Sequence of chain 1.E:
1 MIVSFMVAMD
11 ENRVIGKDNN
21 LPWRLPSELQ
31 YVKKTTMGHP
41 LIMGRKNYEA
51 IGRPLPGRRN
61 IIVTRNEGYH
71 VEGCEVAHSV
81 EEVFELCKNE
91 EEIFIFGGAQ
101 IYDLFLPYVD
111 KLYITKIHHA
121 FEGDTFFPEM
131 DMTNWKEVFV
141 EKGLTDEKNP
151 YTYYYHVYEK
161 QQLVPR

A protein and the small-molecule ligand that binds it are described below.
Small molecule (SMILES): CCC[C@H]1c2ccccc2C=NN1C(=O)/C=C/c1cc(Cc2cnc(N)nc2N)cc(OC)c1OC

Binding-site contacts:
Ligand atom N33 contacts residue VAL32 of chain 1.E at 3.5 Å.
Ligand atom C06 contacts residue LEU21 of chain 1.E at 3.7 Å (hydrophobic).
Ligand atom C25 contacts residue LEU55 of chain 1.E at 3.6 Å (hydrophobic).
Ligand atom N01 contacts residue TYR102 of chain 1.E at 3.6 Å.
Ligand atom N36 contacts residue MET6 of chain 1.E at 3.3 Å (h-bond).
Ligand atom C34 contacts residue VAL7 of chain 1.E at 3.6 Å (hydrophobic).
Ligand atom C26 contacts residue LEU55 of chain 1.E at 3.6 Å (hydrophobic).
Ligand atom C04 contacts residue PHE96 of chain 1.E at 3.8 Å (hydrophobic).
Ligand atom C21 contacts residue LEU29 of chain 1.E at 3.5 Å (hydrophobic).
Ligand atom C19 contacts residue LEU55 of chain 1.E at 3.7 Å (hydrophobic).
Ligand atom N35 contacts residue ALA8 of chain 1.E at 3.6 Å (h-bond).
Ligand atom C07 contacts residue LEU21 of chain 1.E at 3.6 Å (hydrophobic).
Ligand atom N36 contacts residue VAL7 of chain 1.E at 3.3 Å.
Ligand atom N33 contacts residue ALA8 of chain 1.E at 3.4 Å.
Ligand atom O08 contacts residue LEU21 of chain 1.E at 3.5 Å.
Ligand atom C03 contacts residue PHE96 of chain 1.E at 3.8 Å (hydrophobic).
Ligand atom C22 contacts residue GLN30 of chain 1.E at 3.7 Å.
Ligand atom C34 contacts residue VAL32 of chain 1.E at 3.4 Å (hydrophobic).
Ligand atom N35 contacts residue MET6 of chain 1.E at 3.4 Å (h-bond).
Ligand atom C32 contacts residue GLU28 of chain 1.E at 3.7 Å.
Ligand atom C10 contacts residue ILE51 of chain 1.E at 3.6 Å (hydrophobic).
Ligand atom N35 contacts residue VAL7 of chain 1.E at 3.4 Å (h-bond).
Ligand atom N36 contacts residue ALA8 of chain 1.E at 3.5 Å (h-bond).
Ligand atom C31 contacts residue PHE96 of chain 1.E at 3.5 Å (hydrophobic).
Ligand atom C27 contacts residue ARG58 of chain 1.E at 3.4 Å.
Ligand atom C27 contacts residue LEU55 of chain 1.E at 3.6 Å (hydrophobic).
Ligand atom N33 contacts residue GLU28 of chain 1.E at 2.8 Å (salt-bridge).
Ligand atom C23 contacts residue ARG53 of chain 1.E at 3.6 Å.
Ligand atom N01 contacts residue PHE96 of chain 1.E at 2.9 Å (h-bond).
Ligand atom C34 contacts residue ALA8 of chain 1.E at 3.4 Å (hydrophobic).
Ligand atom N35 contacts residue GLU28 of chain 1.E at 2.7 Å (salt-bridge).
Ligand atom N35 contacts residue THR115 of chain 1.E at 3.8 Å.
Ligand atom N35 contacts residue VAL32 of chain 1.E at 3.4 Å.
Ligand atom N18 contacts residue LEU55 of chain 1.E at 3.6 Å.
Ligand atom C34 contacts residue GLU28 of chain 1.E at 3.6 Å.
Ligand atom N01 contacts residue MET6 of chain 1.E at 3.0 Å (h-bond).
Ligand atom C19 contacts residue VAL32 of chain 1.E at 3.8 Å (hydrophobic).
Ligand atom C02 contacts residue PHE96 of chain 1.E at 3.6 Å (hydrophobic).
Ligand atom C27 contacts residue LYS33 of chain 1.E at 3.8 Å.
Ligand atom C02 contacts residue MET6 of chain 1.E at 3.6 Å (hydrophobic).